Binding-site contacts:
Ligand atom C7 contacts residue ASN85 of chain 1.C at 4.2 Å.
Ligand atom C2 contacts residue ASN85 of chain 1.C at 2.7 Å.
Ligand atom O5 contacts residue ASN85 of chain 1.C at 2.5 Å (h-bond).
Ligand atom C3 contacts residue ASN85 of chain 1.C at 3.9 Å.
Ligand atom C1 contacts residue ASN85 of chain 1.C at 1.4 Å.
Ligand atom C5 contacts residue ASN85 of chain 1.C at 3.6 Å.
Ligand atom C4 contacts residue ASN85 of chain 1.C at 4.4 Å.
Ligand atom N2 contacts residue ASN85 of chain 1.C at 3.0 Å (h-bond).

A protein and the small-molecule ligand that binds it are described below.
Small molecule (SMILES): CC(=O)N[C@@H]1[C@@H](O)[C@H](O)[C@@H](CO)O[C@H]1O

Sequence of chain 1.C:
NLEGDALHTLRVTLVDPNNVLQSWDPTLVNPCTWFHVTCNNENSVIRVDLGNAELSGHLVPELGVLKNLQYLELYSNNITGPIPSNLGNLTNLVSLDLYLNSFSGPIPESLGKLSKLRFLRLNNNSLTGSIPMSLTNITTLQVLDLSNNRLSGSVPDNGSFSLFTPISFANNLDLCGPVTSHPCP